Binding-site contacts:
Ligand atom O contacts residue DLE4 of chain 1.B at 3.2 Å.
Ligand atom N contacts residue DVA8 of chain 1.B at 2.8 Å (h-bond).
Ligand atom N contacts residue ALA5 of chain 1.B at 2.8 Å (h-bond).
Ligand atom O contacts residue DVA6 of chain 1.B at 2.9 Å (h-bond).
Ligand atom O contacts residue ETA16 of chain 1.B at 3.0 Å (h-bond).
Ligand atom O contacts residue VAL7 of chain 1.B at 2.9 Å (h-bond).
Ligand atom CA contacts residue DVA6 of chain 1.B at 3.3 Å.
Ligand atom O contacts residue TRP9 of chain 1.B at 2.8 Å (h-bond).
Ligand atom N contacts residue TRP11 of chain 1.B at 2.8 Å (h-bond).
Ligand atom N contacts residue DLE12 of chain 1.B at 2.8 Å (h-bond).
Ligand atom N contacts residue ETA16 of chain 1.B at 2.8 Å (h-bond).
Ligand atom O contacts residue DVA8 of chain 1.B at 2.8 Å (h-bond).
Ligand atom CA contacts residue DLE10 of chain 1.B at 3.3 Å.
Ligand atom N contacts residue TRP15 of chain 1.B at 2.9 Å (h-bond).
Ligand atom O contacts residue DLE14 of chain 1.B at 2.9 Å (h-bond).
Ligand atom N contacts residue TRP9 of chain 1.B at 2.9 Å (h-bond).
Ligand atom N contacts residue VAL7 of chain 1.B at 2.8 Å (h-bond).
Ligand atom O contacts residue ALA5 of chain 1.B at 2.9 Å (h-bond).
Ligand atom NE1 contacts residue 15P1 of chain 1.H at 3.1 Å (h-bond).
Ligand atom N contacts residue FVA1 of chain 1.B at 2.8 Å (h-bond).
Ligand atom CA contacts residue DLE4 of chain 1.B at 3.2 Å.
Ligand atom O contacts residue DLE4 of chain 1.B at 2.8 Å (h-bond).
Ligand atom O contacts residue TRP15 of chain 1.B at 3.2 Å.
Ligand atom N contacts residue ALA3 of chain 1.B at 2.8 Å (h-bond).
Ligand atom O contacts residue TRP11 of chain 1.B at 2.8 Å (h-bond).
Ligand atom N contacts residue DLE14 of chain 1.B at 2.9 Å (h-bond).
Ligand atom O contacts residue TRP15 of chain 1.B at 2.8 Å (h-bond).
Ligand atom N contacts residue DLE4 of chain 1.B at 2.9 Å (h-bond).
Ligand atom O contacts residue TRP13 of chain 1.B at 2.8 Å (h-bond).
Ligand atom O contacts residue FVA1 of chain 1.B at 2.9 Å (h-bond).
Ligand atom O contacts residue 15P1 of chain 1.H at 3.1 Å.
Ligand atom NE1 contacts residue 15P1 of chain 1.G at 2.9 Å (h-bond).
Ligand atom O contacts residue DLE12 of chain 1.B at 2.8 Å (h-bond).
Ligand atom N contacts residue TRP13 of chain 1.B at 2.9 Å (h-bond).
Ligand atom O contacts residue TRP13 of chain 1.B at 3.3 Å.
Ligand atom N contacts residue DVA6 of chain 1.B at 2.9 Å (h-bond).
Ligand atom CA contacts residue TRP11 of chain 1.B at 3.2 Å (hydrophobic).
Ligand atom O contacts residue ALA3 of chain 1.B at 2.9 Å (h-bond).
Ligand atom O contacts residue DLE10 of chain 1.B at 3.0 Å (h-bond).
Ligand atom N contacts residue DLE10 of chain 1.B at 3.0 Å (h-bond).

This small molecule binds to this protein.
Small molecule (SMILES): CC(C)C[C@@H](NC(=O)[C@H](C)NC(=O)CNC(=O)[C@@H](NC=O)C(C)C)C(=O)N[C@@H](C)C(=O)N[C@@H](C(=O)N[C@H](C(=O)N[C@@H](C(=O)N[C@@H](CC1=CN=C2CC=CC=C12)C(=O)N[C@H](CC(C)C)C(=O)N[C@@H](CC1=c2ccccc2=NC1)C(=O)N[C@H](CC(C)C)C(=O)N[C@@H](CC1=c2ccccc2=NC1)C(=O)N[C@H](CC(C)C)C(=O)N[C@@H](CC1=c2ccccc2=NC1)C(=O)NCCO)C(C)C)C(C)C)C(C)C

Sequence of chain 1.B:
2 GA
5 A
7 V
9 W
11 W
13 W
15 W